Sequence of chain 1.B:
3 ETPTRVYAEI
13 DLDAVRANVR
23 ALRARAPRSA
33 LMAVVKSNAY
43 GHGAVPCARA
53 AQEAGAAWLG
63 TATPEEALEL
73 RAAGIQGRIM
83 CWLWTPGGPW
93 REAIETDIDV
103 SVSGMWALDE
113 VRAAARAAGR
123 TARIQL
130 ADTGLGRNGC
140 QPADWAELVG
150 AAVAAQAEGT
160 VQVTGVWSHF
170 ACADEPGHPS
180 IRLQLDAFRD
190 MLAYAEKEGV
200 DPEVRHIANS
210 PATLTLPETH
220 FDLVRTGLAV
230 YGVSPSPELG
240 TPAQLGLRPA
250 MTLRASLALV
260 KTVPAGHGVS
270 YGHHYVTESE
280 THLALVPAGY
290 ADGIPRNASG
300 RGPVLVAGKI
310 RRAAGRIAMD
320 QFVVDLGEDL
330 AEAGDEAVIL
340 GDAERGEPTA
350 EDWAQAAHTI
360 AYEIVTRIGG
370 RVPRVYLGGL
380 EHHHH

Binding-site contacts:
Ligand atom ND contacts residue TYR270 of chain 1.B at 3.4 Å.
Ligand atom ND contacts residue TYR289 of chain 1.B at 3.7 Å.
Ligand atom C contacts residue MET318 of chain 1.B at 3.6 Å (hydrophobic).
Ligand atom C contacts residue TYR270 of chain 1.B at 3.1 Å (hydrophobic).
Ligand atom C2A contacts residue TRP84 of chain 1.A at 3.7 Å (hydrophobic).
Ligand atom C4A contacts residue LYS38 of chain 1.A at 3.6 Å.
Ligand atom C2 contacts residue HIS168 of chain 1.A at 3.7 Å.
Ligand atom O1P contacts residue GLY226 of chain 1.A at 2.8 Å (h-bond).
Ligand atom CB contacts residue LYS38 of chain 1.A at 3.7 Å.
Ligand atom O2P contacts residue GLY226 of chain 1.A at 3.5 Å.
Ligand atom CB contacts residue MET318 of chain 1.B at 3.7 Å (hydrophobic).
Ligand atom C5A contacts residue TYR42 of chain 1.A at 3.6 Å (hydrophobic).
Ligand atom O2P contacts residue TYR42 of chain 1.A at 2.8 Å (h-bond).
Ligand atom O4P contacts residue ASN208 of chain 1.A at 3.6 Å.
Ligand atom ND contacts residue MET318 of chain 1.B at 3.4 Å (h-bond).
Ligand atom O2P contacts residue TYR361 of chain 1.A at 3.3 Å.
Ligand atom O2P contacts residue LEU227 of chain 1.A at 3.0 Å (h-bond).
Ligand atom N1 contacts residue ARG224 of chain 1.A at 3.0 Å (salt-bridge).
Ligand atom O3P contacts residue PRO210 of chain 1.A at 3.7 Å.
Ligand atom P contacts residue TYR361 of chain 1.A at 3.8 Å.
Ligand atom C2A contacts residue ARG136 of chain 1.A at 3.6 Å.
Ligand atom O contacts residue ARG136 of chain 1.A at 2.9 Å (salt-bridge).
Ligand atom C6 contacts residue ARG224 of chain 1.A at 3.4 Å.
Ligand atom O3 contacts residue HIS168 of chain 1.A at 3.5 Å (h-bond).
Ligand atom OG contacts residue TYR289 of chain 1.B at 3.2 Å (h-bond).
Ligand atom O contacts residue TYR270 of chain 1.B at 2.7 Å (h-bond).
Ligand atom N contacts residue LYS38 of chain 1.A at 2.8 Å (salt-bridge).
Ligand atom OG contacts residue TYR361 of chain 1.A at 3.7 Å.
Ligand atom O contacts residue ALA317 of chain 1.B at 3.3 Å.
Ligand atom O1P contacts residue THR225 of chain 1.A at 3.7 Å.
Ligand atom O3P contacts residue TYR361 of chain 1.A at 2.6 Å (h-bond).
Ligand atom P contacts residue GLY226 of chain 1.A at 3.7 Å.
Ligand atom O1P contacts residue LEU227 of chain 1.A at 3.6 Å (h-bond).
Ligand atom OG contacts residue MET318 of chain 1.B at 3.7 Å.
Ligand atom C4 contacts residue HIS168 of chain 1.A at 3.7 Å.
Ligand atom O3 contacts residue ARG136 of chain 1.A at 2.8 Å (salt-bridge).
Ligand atom C4A contacts residue TYR42 of chain 1.A at 3.7 Å (hydrophobic).
Ligand atom CA contacts residue LYS38 of chain 1.A at 3.3 Å.
Ligand atom C3 contacts residue HIS168 of chain 1.A at 3.5 Å.
Ligand atom O1P contacts residue SER209 of chain 1.A at 2.5 Å (h-bond).

The protein below binds the small molecule below.
Small molecule (SMILES): Cc1ncc(COP(=O)(O)O)c(CN[C@@H]2CONC2=O)c1O

Sequence of chain 1.A:
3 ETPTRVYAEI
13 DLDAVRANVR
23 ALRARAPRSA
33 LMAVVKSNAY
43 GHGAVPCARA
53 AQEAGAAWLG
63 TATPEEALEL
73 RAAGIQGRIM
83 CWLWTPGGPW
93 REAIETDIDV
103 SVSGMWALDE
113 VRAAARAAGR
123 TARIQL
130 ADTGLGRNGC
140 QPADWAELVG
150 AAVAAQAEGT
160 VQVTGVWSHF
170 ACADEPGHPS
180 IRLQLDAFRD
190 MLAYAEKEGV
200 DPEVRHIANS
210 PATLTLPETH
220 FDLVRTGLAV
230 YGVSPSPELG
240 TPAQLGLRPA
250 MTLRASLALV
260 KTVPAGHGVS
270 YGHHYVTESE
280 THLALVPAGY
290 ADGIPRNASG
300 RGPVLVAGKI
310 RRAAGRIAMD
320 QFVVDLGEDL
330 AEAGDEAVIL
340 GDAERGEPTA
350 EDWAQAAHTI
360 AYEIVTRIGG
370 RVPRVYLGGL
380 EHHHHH